The protein below binds the small molecule below.
Small molecule (SMILES): CCc1cc(Cl)c(Cl)cc1NCC(=O)N1CCC(NS(=O)(=O)CC)CC1

Binding-site contacts:
Ligand atom S02 contacts residue CYS13 of chain 1.A at 4.3 Å.
Ligand atom C25 contacts residue CYS13 of chain 1.A at 1.8 Å (hydrophobic).
Ligand atom C24 contacts residue CYS13 of chain 1.A at 2.6 Å (hydrophobic).

Sequence of chain 1.A:
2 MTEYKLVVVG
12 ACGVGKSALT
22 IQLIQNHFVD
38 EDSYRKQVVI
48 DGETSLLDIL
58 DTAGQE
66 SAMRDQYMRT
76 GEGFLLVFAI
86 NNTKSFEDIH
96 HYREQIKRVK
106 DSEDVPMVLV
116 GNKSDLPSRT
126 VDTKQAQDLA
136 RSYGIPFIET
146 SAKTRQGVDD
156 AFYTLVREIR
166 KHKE